The protein below binds the small molecule below.
Small molecule (SMILES): CC(=O)N[C@@H]1[C@@H](O)[C@H](O)[C@@H](CO)O[C@H]1O

Binding-site contacts:
Ligand atom C8 contacts residue GLY21 of chain 1.A at 4.1 Å.
Ligand atom C7 contacts residue GLY21 of chain 1.A at 4.0 Å.
Ligand atom O7 contacts residue ASN41 of chain 1.A at 4.3 Å.
Ligand atom C4 contacts residue ASN41 of chain 1.A at 4.2 Å.
Ligand atom C1 contacts residue ASN41 of chain 1.A at 1.4 Å.
Ligand atom O3 contacts residue ASN41 of chain 1.A at 3.8 Å.
Ligand atom N2 contacts residue ASN41 of chain 1.A at 3.2 Å (h-bond).
Ligand atom C5 contacts residue ASN41 of chain 1.A at 3.6 Å.
Ligand atom C3 contacts residue ASN41 of chain 1.A at 3.6 Å.
Ligand atom C7 contacts residue ASN41 of chain 1.A at 4.0 Å.
Ligand atom O5 contacts residue ASN41 of chain 1.A at 2.4 Å (h-bond).
Ligand atom C2 contacts residue ASN41 of chain 1.A at 2.3 Å.
Ligand atom O7 contacts residue GLY21 of chain 1.A at 4.0 Å.

Sequence of chain 1.A:
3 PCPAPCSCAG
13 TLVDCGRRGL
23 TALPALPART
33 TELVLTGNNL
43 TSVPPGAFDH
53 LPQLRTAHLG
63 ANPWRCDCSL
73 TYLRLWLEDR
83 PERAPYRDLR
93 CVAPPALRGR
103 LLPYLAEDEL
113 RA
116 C